Sequence of chain 1.A:
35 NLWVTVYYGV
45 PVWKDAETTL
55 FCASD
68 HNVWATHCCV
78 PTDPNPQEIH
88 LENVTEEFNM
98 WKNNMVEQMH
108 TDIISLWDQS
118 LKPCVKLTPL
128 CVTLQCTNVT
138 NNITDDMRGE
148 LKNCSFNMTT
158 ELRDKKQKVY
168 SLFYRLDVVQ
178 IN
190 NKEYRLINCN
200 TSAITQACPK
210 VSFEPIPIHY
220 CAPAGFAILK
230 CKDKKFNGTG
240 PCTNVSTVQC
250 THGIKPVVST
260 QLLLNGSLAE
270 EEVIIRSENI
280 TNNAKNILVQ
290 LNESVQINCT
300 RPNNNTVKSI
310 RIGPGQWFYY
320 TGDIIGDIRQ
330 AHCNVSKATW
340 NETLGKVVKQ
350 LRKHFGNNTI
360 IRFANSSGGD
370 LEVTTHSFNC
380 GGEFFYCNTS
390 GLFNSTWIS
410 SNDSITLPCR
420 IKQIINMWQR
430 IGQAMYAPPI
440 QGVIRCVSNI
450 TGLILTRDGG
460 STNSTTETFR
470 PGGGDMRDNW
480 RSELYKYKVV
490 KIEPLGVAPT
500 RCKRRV

Binding-site contacts:
Ligand atom C4 contacts residue ASN278 of chain 1.A at 4.3 Å.
Ligand atom C7 contacts residue ASN278 of chain 1.A at 3.7 Å.
Ligand atom C2 contacts residue ASN278 of chain 1.A at 2.5 Å.
Ligand atom O5 contacts residue ASN281 of chain 1.A at 4.0 Å.
Ligand atom C5 contacts residue THR280 of chain 1.A at 4.0 Å.
Ligand atom C1 contacts residue THR280 of chain 1.A at 4.0 Å.
Ligand atom O6 contacts residue THR280 of chain 1.A at 4.5 Å.
Ligand atom N2 contacts residue ASN278 of chain 1.A at 2.9 Å (h-bond).
Ligand atom O5 contacts residue ASN278 of chain 1.A at 2.5 Å (h-bond).
Ligand atom C6 contacts residue THR280 of chain 1.A at 4.0 Å.
Ligand atom O5 contacts residue THR280 of chain 1.A at 3.9 Å.
Ligand atom O7 contacts residue ASN278 of chain 1.A at 4.1 Å.
Ligand atom C1 contacts residue ASN281 of chain 1.A at 4.4 Å.
Ligand atom C5 contacts residue ASN278 of chain 1.A at 3.8 Å.
Ligand atom C3 contacts residue ASN278 of chain 1.A at 3.9 Å.
Ligand atom C1 contacts residue ASN278 of chain 1.A at 1.5 Å.

The protein below binds the small molecule below.
Small molecule (SMILES): CC(=O)N[C@@H]1[C@@H](O)[C@H](O)[C@@H](CO)O[C@H]1O